Binding-site contacts:
Ligand atom CA contacts residue HEM1 of chain 1.D at 3.0 Å.
Ligand atom C1 contacts residue ILE108 of chain 1.A at 4.3 Å (hydrophobic).
Ligand atom N contacts residue HEM1 of chain 1.D at 2.0 Å.
Ligand atom C2 contacts residue GLY26 of chain 1.A at 3.9 Å.
Ligand atom O1 contacts residue ALA69 of chain 1.A at 3.4 Å.
Ligand atom C1 contacts residue GLY26 of chain 1.A at 4.3 Å.
Ligand atom C contacts residue HEM1 of chain 1.D at 4.3 Å.
Ligand atom N contacts residue ALA69 of chain 1.A at 3.7 Å.
Ligand atom O contacts residue VAL65 of chain 1.A at 3.5 Å.
Ligand atom C contacts residue ILE108 of chain 1.A at 4.2 Å (hydrophobic).
Ligand atom N contacts residue HIS94 of chain 1.A at 4.1 Å.
Ligand atom N contacts residue PHE44 of chain 1.A at 4.5 Å.
Ligand atom CA contacts residue ILE108 of chain 1.A at 4.0 Å (hydrophobic).
Ligand atom C contacts residue VAL65 of chain 1.A at 4.4 Å (hydrophobic).
Ligand atom C2 contacts residue LEU70 of chain 1.A at 4.0 Å (hydrophobic).
Ligand atom C2 contacts residue ILE29 of chain 1.A at 3.4 Å (hydrophobic).
Ligand atom O contacts residue ALA69 of chain 1.A at 3.4 Å.
Ligand atom C2 contacts residue LEU30 of chain 1.A at 4.0 Å (hydrophobic).
Ligand atom C1 contacts residue GLY66 of chain 1.A at 3.7 Å.
Ligand atom C contacts residue LEU30 of chain 1.A at 3.9 Å (hydrophobic).
Ligand atom O1 contacts residue ILE108 of chain 1.A at 3.4 Å.
Ligand atom C1 contacts residue ALA69 of chain 1.A at 3.8 Å (hydrophobic).
Ligand atom O contacts residue LEU30 of chain 1.A at 3.9 Å.
Ligand atom O contacts residue GLY66 of chain 1.A at 3.9 Å.
Ligand atom C contacts residue ALA69 of chain 1.A at 3.2 Å (hydrophobic).
Ligand atom C2 contacts residue ILE108 of chain 1.A at 4.0 Å (hydrophobic).
Ligand atom C1 contacts residue LEU30 of chain 1.A at 3.7 Å (hydrophobic).
Ligand atom CA contacts residue ALA69 of chain 1.A at 3.5 Å (hydrophobic).
Ligand atom O1 contacts residue LEU30 of chain 1.A at 3.8 Å.

Sequence of chain 1.A:
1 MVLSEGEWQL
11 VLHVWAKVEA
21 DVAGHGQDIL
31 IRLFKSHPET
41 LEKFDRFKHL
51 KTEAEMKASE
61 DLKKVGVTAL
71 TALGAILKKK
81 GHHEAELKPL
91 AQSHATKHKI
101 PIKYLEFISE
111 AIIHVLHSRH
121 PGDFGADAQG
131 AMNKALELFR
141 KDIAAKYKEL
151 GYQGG

The protein below binds the small molecule below.
Small molecule (SMILES): CCOC(=O)CN